Sequence of chain 1.A:
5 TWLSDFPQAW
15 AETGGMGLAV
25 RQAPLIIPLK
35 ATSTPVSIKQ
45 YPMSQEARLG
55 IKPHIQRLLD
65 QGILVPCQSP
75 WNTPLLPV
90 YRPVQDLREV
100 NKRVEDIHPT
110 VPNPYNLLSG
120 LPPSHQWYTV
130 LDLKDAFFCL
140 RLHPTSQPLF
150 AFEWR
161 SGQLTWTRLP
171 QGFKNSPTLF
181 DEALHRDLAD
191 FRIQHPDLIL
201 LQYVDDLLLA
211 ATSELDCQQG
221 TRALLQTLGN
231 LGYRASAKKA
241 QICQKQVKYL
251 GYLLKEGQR

A small-molecule ligand and the protein it binds are described below.
Small molecule (SMILES): Cc1cn([C@H]2C[C@H](O[P](=O)(O)OC[C@H]3O[C@@H](n4cnc5c(N)ncnc54)C[C@@H]3O[P](=O)(O)OC[C@H]3O[C@@H](n4cnc5c(N)ncnc54)C[C@@H]3O[P](=O)(O)OC[C@H]3O[C@@H](n4ccc(N)nc4=O)C[C@@H]3O[P](=O)(O)OC[C@H]3O[C@@H](n4cc(C)c(=O)[nH]c4=O)C[C@@H]3O[P](=O)(O)OC[C@H]3O[C@@H](n4cnc5c(N)ncnc54)C[C@@H]3O[P](=O)(O)OC[C@H]3O[C@@H](n4cnc5c(N)ncnc54)C[C@@H]3O[P](=O)(O)OC[C@H]3O[C@@H](n4cnc5c(=O)nc(N)[nH]c54)C[C@@H]3O)[C@@H](COP(=O)=O)O2)c(=O)[nH]c1=O

Binding-site contacts:
Ligand atom N1 contacts residue DT6 of chain 1.B at 2.6 Å (h-bond).
Ligand atom O2 contacts residue DA4 of chain 1.B at 3.2 Å (h-bond).
Ligand atom O6 contacts residue DC1 of chain 1.B at 2.8 Å (h-bond).
Ligand atom C2 contacts residue DA4 of chain 1.B at 3.2 Å.
Ligand atom N2 contacts residue DC1 of chain 1.B at 2.8 Å (h-bond).
Ligand atom O5' contacts residue DA8 of chain 2.B at 2.5 Å (h-bond).
Ligand atom C2 contacts residue DA8 of chain 2.B at 3.2 Å.
Ligand atom O3' contacts residue LEU96 of chain 1.A at 3.1 Å (h-bond).
Ligand atom N1 contacts residue DT3 of chain 1.B at 2.7 Å (h-bond).
Ligand atom N3 contacts residue DA4 of chain 1.B at 2.8 Å (h-bond).
Ligand atom N3 contacts residue DA8 of chain 1.B at 2.7 Å (h-bond).
Ligand atom N1 contacts residue DA4 of chain 1.B at 3.3 Å (h-bond).
Ligand atom C2 contacts residue DT3 of chain 1.B at 3.3 Å.
Ligand atom O2 contacts residue DG5 of chain 1.B at 2.7 Å (h-bond).
Ligand atom N3 contacts residue DG5 of chain 1.B at 2.8 Å (h-bond).
Ligand atom N6 contacts residue DG5 of chain 1.B at 3.3 Å (h-bond).
Ligand atom N4 contacts residue DG5 of chain 1.B at 2.7 Å (h-bond).
Ligand atom O2 contacts residue DG5 of chain 1.B at 3.2 Å (h-bond).
Ligand atom C2 contacts residue DA8 of chain 1.B at 3.1 Å.
Ligand atom O4 contacts residue DA4 of chain 1.B at 3.2 Å (h-bond).
Ligand atom P contacts residue DA8 of chain 2.B at 1.6 Å.
Ligand atom O3' contacts residue GLY172 of chain 1.A at 2.8 Å (h-bond).
Ligand atom N2 contacts residue ARG97 of chain 1.A at 3.2 Å (salt-bridge).
Ligand atom N1 contacts residue DT7 of chain 1.B at 2.7 Å (h-bond).
Ligand atom N1 contacts residue DC1 of chain 1.B at 2.8 Å (h-bond).
Ligand atom N1 contacts residue DA8 of chain 1.B at 3.3 Å (h-bond).
Ligand atom OP2 contacts residue DA8 of chain 2.B at 2.5 Å (h-bond).
Ligand atom C6 contacts residue LEU80 of chain 1.A at 3.3 Å (hydrophobic).
Ligand atom N6 contacts residue DT2 of chain 1.B at 3.2 Å (h-bond).
Ligand atom C5' contacts residue DA8 of chain 2.B at 3.0 Å.
Ligand atom O4 contacts residue DA8 of chain 1.B at 2.8 Å (h-bond).
Ligand atom N3 contacts residue DA8 of chain 2.B at 3.3 Å (h-bond).
Ligand atom C2 contacts residue DT6 of chain 1.B at 3.2 Å.
Ligand atom N6 contacts residue DT3 of chain 1.B at 3.0 Å (h-bond).
Ligand atom N6 contacts residue DT7 of chain 1.B at 3.0 Å (h-bond).
Ligand atom N6 contacts residue DT6 of chain 1.B at 3.1 Å (h-bond).
Ligand atom N1 contacts residue DT2 of chain 1.B at 2.8 Å (h-bond).
Ligand atom N2 contacts residue ASP95 of chain 1.A at 3.0 Å (salt-bridge).
Ligand atom C2 contacts residue DT7 of chain 1.B at 3.2 Å.
Ligand atom OP1 contacts residue DA8 of chain 2.B at 2.5 Å (h-bond).